A protein and the small-molecule ligand that binds it are described below.
Small molecule (SMILES): NCC(=O)O

Sequence of chain 1.L:
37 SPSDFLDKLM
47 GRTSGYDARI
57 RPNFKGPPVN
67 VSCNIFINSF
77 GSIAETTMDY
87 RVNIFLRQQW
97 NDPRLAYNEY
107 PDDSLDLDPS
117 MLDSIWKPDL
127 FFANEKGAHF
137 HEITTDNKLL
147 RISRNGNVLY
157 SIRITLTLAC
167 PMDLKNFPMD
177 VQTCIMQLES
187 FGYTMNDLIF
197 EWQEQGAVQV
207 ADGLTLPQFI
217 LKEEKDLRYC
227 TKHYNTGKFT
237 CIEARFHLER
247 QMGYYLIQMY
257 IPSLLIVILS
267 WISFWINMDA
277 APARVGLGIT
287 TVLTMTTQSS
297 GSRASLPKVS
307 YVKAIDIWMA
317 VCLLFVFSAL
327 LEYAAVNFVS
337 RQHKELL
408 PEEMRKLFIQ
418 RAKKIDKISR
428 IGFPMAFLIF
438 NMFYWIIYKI

Binding-site contacts:
Ligand atom OXT contacts residue PHE235 of chain 1.K at 3.8 Å.
Ligand atom N contacts residue PHE187 of chain 1.K at 3.3 Å.
Ligand atom CA contacts residue PHE187 of chain 1.K at 3.8 Å (hydrophobic).
Ligand atom O contacts residue SER157 of chain 1.L at 3.7 Å.
Ligand atom N contacts residue TYR230 of chain 1.K at 3.3 Å.
Ligand atom OXT contacts residue LEU145 of chain 1.L at 3.0 Å.
Ligand atom C contacts residue TYR230 of chain 1.K at 4.3 Å (hydrophobic).
Ligand atom C contacts residue SER157 of chain 1.L at 3.3 Å.
Ligand atom O contacts residue ARG93 of chain 1.L at 2.9 Å (salt-bridge).
Ligand atom CA contacts residue TYR230 of chain 1.K at 3.3 Å (hydrophobic).
Ligand atom N contacts residue PHE91 of chain 1.L at 4.5 Å.
Ligand atom O contacts residue LEU145 of chain 1.L at 4.2 Å.
Ligand atom O contacts residue PHE235 of chain 1.K at 3.9 Å.
Ligand atom C contacts residue ARG93 of chain 1.L at 3.6 Å.
Ligand atom CA contacts residue PHE91 of chain 1.L at 4.1 Å (hydrophobic).
Ligand atom CA contacts residue THR232 of chain 1.K at 4.4 Å.
Ligand atom CA contacts residue ARG93 of chain 1.L at 3.3 Å.
Ligand atom OXT contacts residue SER157 of chain 1.L at 3.0 Å (h-bond).
Ligand atom O contacts residue TYR230 of chain 1.K at 4.5 Å.
Ligand atom OXT contacts residue ARG93 of chain 1.L at 4.4 Å.
Ligand atom C contacts residue PHE187 of chain 1.K at 4.2 Å (hydrophobic).
Ligand atom CA contacts residue SER157 of chain 1.L at 3.9 Å.
Ligand atom C contacts residue THR232 of chain 1.K at 3.4 Å.
Ligand atom C contacts residue PHE235 of chain 1.K at 3.6 Å (hydrophobic).
Ligand atom C contacts residue LEU145 of chain 1.L at 3.9 Å (hydrophobic).
Ligand atom O contacts residue THR232 of chain 1.K at 2.5 Å (h-bond).
Ligand atom N contacts residue PHE235 of chain 1.K at 3.3 Å.
Ligand atom CA contacts residue PHE235 of chain 1.K at 3.8 Å (hydrophobic).
Ligand atom OXT contacts residue THR232 of chain 1.K at 3.9 Å.
Ligand atom OXT contacts residue PHE187 of chain 1.K at 3.7 Å.

Sequence of chain 1.K:
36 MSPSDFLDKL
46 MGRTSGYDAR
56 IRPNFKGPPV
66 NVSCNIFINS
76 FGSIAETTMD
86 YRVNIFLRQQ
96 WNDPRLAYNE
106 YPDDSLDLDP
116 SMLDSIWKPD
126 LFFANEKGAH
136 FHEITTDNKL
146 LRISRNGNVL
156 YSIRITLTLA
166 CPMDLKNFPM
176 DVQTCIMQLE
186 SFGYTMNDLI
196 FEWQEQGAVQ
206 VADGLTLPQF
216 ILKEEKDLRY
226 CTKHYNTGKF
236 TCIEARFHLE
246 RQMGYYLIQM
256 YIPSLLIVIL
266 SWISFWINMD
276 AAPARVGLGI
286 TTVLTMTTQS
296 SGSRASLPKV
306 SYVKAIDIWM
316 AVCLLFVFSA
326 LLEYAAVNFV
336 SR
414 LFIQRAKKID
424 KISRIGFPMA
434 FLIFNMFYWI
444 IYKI